Binding-site contacts:
Ligand atom C4 contacts residue GLY434 of chain 1.C at 3.3 Å.
Ligand atom O3P contacts residue GLY434 of chain 1.C at 2.8 Å (h-bond).
Ligand atom O3 contacts residue GLY430 of chain 1.C at 3.1 Å.
Ligand atom O2 contacts residue THR429 of chain 1.C at 3.7 Å.
Ligand atom P1 contacts residue ARG405 of chain 1.C at 3.7 Å.
Ligand atom O3P contacts residue PRO433 of chain 1.C at 3.4 Å.
Ligand atom O2 contacts residue GLY430 of chain 1.C at 3.1 Å (h-bond).
Ligand atom O6 contacts residue THR348 of chain 1.C at 3.5 Å.
Ligand atom O4P contacts residue SER353 of chain 1.C at 2.8 Å (h-bond).
Ligand atom O5P contacts residue THR348 of chain 1.C at 3.8 Å.
Ligand atom O5P contacts residue THR349 of chain 1.C at 3.4 Å (h-bond).
Ligand atom O4P contacts residue ARG352 of chain 1.C at 3.6 Å.
Ligand atom O4 contacts residue THR438 of chain 1.C at 3.5 Å (h-bond).
Ligand atom O6P contacts residue GLY436 of chain 1.C at 3.0 Å (h-bond).
Ligand atom O3 contacts residue ARG432 of chain 1.C at 2.5 Å (salt-bridge).
Ligand atom O6 contacts residue THR349 of chain 1.C at 3.3 Å (h-bond).
Ligand atom C3 contacts residue GLY434 of chain 1.C at 3.4 Å.
Ligand atom C6 contacts residue THR438 of chain 1.C at 3.4 Å.
Ligand atom O1P contacts residue TRP398 of chain 1.C at 2.8 Å (h-bond).
Ligand atom C6 contacts residue LEU347 of chain 1.C at 3.4 Å (hydrophobic).
Ligand atom O6P contacts residue SER353 of chain 1.C at 3.6 Å.
Ligand atom O5 contacts residue LEU347 of chain 1.C at 3.4 Å (h-bond).
Ligand atom O6P contacts residue SER435 of chain 1.C at 3.2 Å (h-bond).
Ligand atom O2P contacts residue ARG405 of chain 1.C at 2.7 Å (salt-bridge).
Ligand atom P2 contacts residue SER435 of chain 1.C at 3.4 Å.
Ligand atom O4 contacts residue TYR437 of chain 1.C at 2.8 Å (h-bond).
Ligand atom C5 contacts residue GLY434 of chain 1.C at 3.5 Å.
Ligand atom P2 contacts residue SER353 of chain 1.C at 3.6 Å.
Ligand atom P2 contacts residue THR348 of chain 1.C at 3.5 Å.
Ligand atom O4P contacts residue THR348 of chain 1.C at 2.4 Å (h-bond).
Ligand atom O4 contacts residue GLY434 of chain 1.C at 2.5 Å (h-bond).
Ligand atom O1P contacts residue ARG405 of chain 1.C at 2.7 Å (salt-bridge).
Ligand atom P2 contacts residue THR350 of chain 1.C at 3.7 Å.
Ligand atom C6 contacts residue SER353 of chain 1.C at 3.7 Å.
Ligand atom O4 contacts residue GLY436 of chain 1.C at 3.6 Å (h-bond).
Ligand atom O2 contacts residue LEU347 of chain 1.C at 3.5 Å.
Ligand atom C3 contacts residue ARG432 of chain 1.C at 3.2 Å.
Ligand atom O5P contacts residue THR350 of chain 1.C at 2.5 Å (h-bond).
Ligand atom O2P contacts residue THR349 of chain 1.C at 3.7 Å.
Ligand atom O5P contacts residue SER435 of chain 1.C at 2.6 Å (h-bond).

Sequence of chain 1.C:
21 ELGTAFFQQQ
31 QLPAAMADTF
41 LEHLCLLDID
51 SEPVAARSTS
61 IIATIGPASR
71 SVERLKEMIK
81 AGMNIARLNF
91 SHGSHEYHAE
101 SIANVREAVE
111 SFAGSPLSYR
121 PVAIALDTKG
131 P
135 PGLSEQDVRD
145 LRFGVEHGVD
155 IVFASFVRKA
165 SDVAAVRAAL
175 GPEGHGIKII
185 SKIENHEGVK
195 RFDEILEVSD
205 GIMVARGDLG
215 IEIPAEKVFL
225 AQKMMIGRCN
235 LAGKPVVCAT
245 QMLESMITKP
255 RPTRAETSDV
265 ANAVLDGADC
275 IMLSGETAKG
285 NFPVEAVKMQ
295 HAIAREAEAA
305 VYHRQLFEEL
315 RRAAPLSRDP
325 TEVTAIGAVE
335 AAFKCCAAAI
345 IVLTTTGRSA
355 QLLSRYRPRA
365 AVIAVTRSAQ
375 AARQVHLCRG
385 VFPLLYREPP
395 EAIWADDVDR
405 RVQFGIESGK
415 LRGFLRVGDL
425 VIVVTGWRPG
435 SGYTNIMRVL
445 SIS

The protein below binds the small molecule below.
Small molecule (SMILES): O=P(O)(O)OC[C@H]1O[C@](O)(COP(=O)(O)O)[C@@H](O)[C@@H]1O